Sequence of chain 2.B:
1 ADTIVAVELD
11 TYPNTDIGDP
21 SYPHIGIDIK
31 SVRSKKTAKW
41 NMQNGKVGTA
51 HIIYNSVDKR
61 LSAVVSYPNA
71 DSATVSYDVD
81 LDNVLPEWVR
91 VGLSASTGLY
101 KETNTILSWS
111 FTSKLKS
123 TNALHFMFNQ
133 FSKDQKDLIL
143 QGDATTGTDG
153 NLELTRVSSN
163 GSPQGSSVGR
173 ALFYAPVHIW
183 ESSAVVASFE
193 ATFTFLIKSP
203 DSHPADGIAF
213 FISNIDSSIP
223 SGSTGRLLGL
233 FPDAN

Binding-site contacts:
Ligand atom N2 contacts residue DG1 of chain 2.D at 3.2 Å (h-bond).
Ligand atom O3 contacts residue PRO13 of chain 2.B at 3.4 Å (h-bond).
Ligand atom C8 contacts residue PRO13 of chain 2.B at 3.2 Å (hydrophobic).
Ligand atom C10 contacts residue DG1 of chain 2.D at 3.1 Å.
Ligand atom C1 contacts residue MAN1 of chain 2.J at 2.4 Å.
Ligand atom O2 contacts residue ASP16 of chain 2.B at 3.9 Å.
Ligand atom C11 contacts residue DG1 of chain 2.D at 3.6 Å.
Ligand atom O2 contacts residue THR15 of chain 2.B at 3.1 Å (h-bond).
Ligand atom C2 contacts residue TYR12 of chain 2.B at 3.5 Å (hydrophobic).
Ligand atom O2 contacts residue PRO13 of chain 2.B at 3.4 Å (h-bond).
Ligand atom O1 contacts residue TYR12 of chain 2.B at 3.9 Å.
Ligand atom C13 contacts residue TYR12 of chain 2.B at 3.8 Å (hydrophobic).
Ligand atom C3 contacts residue TYR12 of chain 2.B at 3.5 Å (hydrophobic).
Ligand atom C5 contacts residue TYR12 of chain 2.B at 3.9 Å (hydrophobic).
Ligand atom O2 contacts residue ASN14 of chain 2.B at 3.8 Å.
Ligand atom O3 contacts residue THR15 of chain 2.B at 3.5 Å.
Ligand atom C1 contacts residue TYR12 of chain 2.B at 3.9 Å (hydrophobic).
Ligand atom C6 contacts residue DG1 of chain 2.D at 3.6 Å.
Ligand atom C6 contacts residue PRO13 of chain 2.B at 3.9 Å (hydrophobic).
Ligand atom C13 contacts residue DG1 of chain 2.D at 3.4 Å.
Ligand atom C8 contacts residue THR15 of chain 2.B at 4.0 Å.
Ligand atom N1 contacts residue DG1 of chain 2.D at 3.8 Å.
Ligand atom C12 contacts residue DG1 of chain 2.D at 4.1 Å.
Ligand atom C9 contacts residue DG1 of chain 2.D at 2.3 Å.
Ligand atom C7 contacts residue THR15 of chain 2.B at 4.1 Å.
Ligand atom N1 contacts residue TYR12 of chain 2.B at 3.5 Å (h-bond).
Ligand atom C2 contacts residue MAN1 of chain 2.J at 3.7 Å.
Ligand atom C12 contacts residue TYR12 of chain 2.B at 4.2 Å (hydrophobic).
Ligand atom C5 contacts residue PRO13 of chain 2.B at 3.9 Å (hydrophobic).
Ligand atom O6 contacts residue MAN1 of chain 2.J at 1.4 Å.
Ligand atom C14 contacts residue TYR12 of chain 2.B at 3.6 Å (hydrophobic).
Ligand atom C14 contacts residue DG1 of chain 2.D at 4.2 Å.
Ligand atom C5 contacts residue DG1 of chain 2.D at 4.1 Å.
Ligand atom O4 contacts residue DG1 of chain 2.D at 1.5 Å.
Ligand atom C9 contacts residue TYR100 of chain 2.B at 3.8 Å (hydrophobic).
Ligand atom C4 contacts residue TYR12 of chain 2.B at 4.0 Å (hydrophobic).
Ligand atom C12 contacts residue TYR100 of chain 2.B at 4.1 Å (hydrophobic).
Ligand atom O1 contacts residue MAN1 of chain 2.J at 4.0 Å.
Ligand atom C1 contacts residue LEU99 of chain 2.B at 3.9 Å (hydrophobic).
Ligand atom C7 contacts residue PRO13 of chain 2.B at 3.2 Å (hydrophobic).

The small molecule below binds the protein below.
Small molecule (SMILES): O=c1c(NCCCCCCO)c(NCCOCCO)c1=O